Sequence of chain 2.A:
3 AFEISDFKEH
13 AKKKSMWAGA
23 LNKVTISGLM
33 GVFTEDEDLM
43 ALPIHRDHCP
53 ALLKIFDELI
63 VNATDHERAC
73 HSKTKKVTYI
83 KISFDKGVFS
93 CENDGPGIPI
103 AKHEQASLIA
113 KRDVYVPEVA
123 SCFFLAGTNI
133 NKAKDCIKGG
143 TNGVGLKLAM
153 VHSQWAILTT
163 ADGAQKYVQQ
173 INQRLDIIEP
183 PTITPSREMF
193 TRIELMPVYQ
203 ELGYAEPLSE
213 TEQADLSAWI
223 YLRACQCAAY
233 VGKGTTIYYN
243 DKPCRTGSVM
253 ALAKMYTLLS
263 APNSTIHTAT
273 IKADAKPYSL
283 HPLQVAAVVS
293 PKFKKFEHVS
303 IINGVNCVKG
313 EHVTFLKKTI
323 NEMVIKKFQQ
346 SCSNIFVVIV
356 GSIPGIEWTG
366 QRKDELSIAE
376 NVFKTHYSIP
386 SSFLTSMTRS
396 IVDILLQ

Sequence of chain 1.A:
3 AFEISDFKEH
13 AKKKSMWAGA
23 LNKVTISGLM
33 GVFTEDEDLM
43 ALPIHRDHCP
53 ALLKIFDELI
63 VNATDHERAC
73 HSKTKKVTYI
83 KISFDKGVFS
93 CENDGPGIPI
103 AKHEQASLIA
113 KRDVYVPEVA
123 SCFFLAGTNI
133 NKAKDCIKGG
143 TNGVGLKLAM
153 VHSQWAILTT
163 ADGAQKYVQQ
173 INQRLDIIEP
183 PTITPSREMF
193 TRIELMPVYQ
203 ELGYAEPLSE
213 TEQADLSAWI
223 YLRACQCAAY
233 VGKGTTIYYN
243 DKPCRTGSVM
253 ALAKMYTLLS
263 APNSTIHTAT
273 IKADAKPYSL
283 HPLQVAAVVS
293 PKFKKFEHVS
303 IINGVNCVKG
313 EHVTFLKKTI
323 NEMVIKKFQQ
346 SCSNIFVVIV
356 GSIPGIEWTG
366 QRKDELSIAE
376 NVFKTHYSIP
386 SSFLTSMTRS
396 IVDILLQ

Binding-site contacts:
Ligand atom O2' contacts residue PHE4 of chain 2.A at 3.3 Å.
Ligand atom N3B contacts residue GLY142 of chain 1.A at 3.4 Å.
Ligand atom O2A contacts residue LEU148 of chain 1.A at 3.1 Å (h-bond).
Ligand atom O1G contacts residue GLY145 of chain 1.A at 3.2 Å (h-bond).
Ligand atom PG contacts residue MG1 of chain 1.B at 3.3 Å.
Ligand atom PG contacts residue ASN144 of chain 1.A at 3.5 Å.
Ligand atom O2A contacts residue LYS149 of chain 1.A at 3.0 Å (salt-bridge).
Ligand atom N3B contacts residue GLY145 of chain 1.A at 3.1 Å (h-bond).
Ligand atom O2' contacts residue THR130 of chain 1.A at 2.8 Å (h-bond).
Ligand atom O2B contacts residue ASN131 of chain 1.A at 2.8 Å (h-bond).
Ligand atom O2G contacts residue MG1 of chain 1.B at 2.0 Å.
Ligand atom O3A contacts residue MG1 of chain 1.B at 3.4 Å.
Ligand atom O1B contacts residue MG1 of chain 1.B at 2.0 Å.
Ligand atom O1A contacts residue ASN64 of chain 1.A at 2.9 Å (h-bond).
Ligand atom O1A contacts residue LEU148 of chain 1.A at 3.3 Å (h-bond).
Ligand atom O3G contacts residue THR143 of chain 1.A at 2.8 Å (h-bond).
Ligand atom PA contacts residue MG1 of chain 1.B at 3.2 Å.
Ligand atom N3B contacts residue ASN144 of chain 1.A at 3.2 Å (h-bond).
Ligand atom O1G contacts residue VAL146 of chain 1.A at 2.8 Å (h-bond).
Ligand atom O2A contacts residue VAL146 of chain 1.A at 3.5 Å (h-bond).
Ligand atom O1G contacts residue ASN144 of chain 1.A at 3.5 Å.
Ligand atom N7 contacts residue ASN64 of chain 1.A at 3.2 Å.
Ligand atom O3G contacts residue LYS368 of chain 1.A at 2.8 Å (salt-bridge).
Ligand atom O1G contacts residue GLY147 of chain 1.A at 2.9 Å (h-bond).
Ligand atom C2 contacts residue HIS68 of chain 1.A at 3.6 Å.
Ligand atom O2A contacts residue GLY147 of chain 1.A at 3.4 Å (h-bond).
Ligand atom O2G contacts residue GLU60 of chain 1.A at 3.5 Å (salt-bridge).
Ligand atom O1G contacts residue GLN366 of chain 1.A at 3.3 Å (h-bond).
Ligand atom O1B contacts residue ASN64 of chain 1.A at 2.9 Å (h-bond).
Ligand atom PB contacts residue MG1 of chain 1.B at 3.1 Å.
Ligand atom C5' contacts residue ALA122 of chain 1.A at 3.6 Å (hydrophobic).
Ligand atom O3G contacts residue ASN144 of chain 1.A at 3.0 Å (h-bond).
Ligand atom O1A contacts residue MG1 of chain 1.B at 2.1 Å.
Ligand atom O3' contacts residue THR130 of chain 1.A at 3.0 Å (h-bond).
Ligand atom O3G contacts residue GLY142 of chain 1.A at 3.5 Å.
Ligand atom N3B contacts residue THR143 of chain 1.A at 3.1 Å (h-bond).
Ligand atom N6 contacts residue ASN95 of chain 1.A at 2.9 Å (h-bond).
Ligand atom O4' contacts residue ALA122 of chain 1.A at 3.4 Å.
Ligand atom O3A contacts residue GLY145 of chain 1.A at 3.4 Å.
Ligand atom N3B contacts residue MG1 of chain 1.B at 3.6 Å.

This protein binds this small molecule.
Small molecule (SMILES): Nc1ncnc2c1ncn2[C@@H]1O[C@H](CO[P](=O)(O)O[P](=O)(O)NP(=O)(O)O)[C@@H](O)[C@H]1O